Binding-site contacts:
Ligand atom C13 contacts residue GLN95 of chain 1.A at 3.7 Å.
Ligand atom O2 contacts residue ASP50 of chain 1.B at 2.5 Å (salt-bridge).
Ligand atom C9 contacts residue GLY106 of chain 1.B at 3.7 Å.
Ligand atom C10 contacts residue GLY105 of chain 1.B at 3.9 Å.
Ligand atom C9 contacts residue GLY105 of chain 1.B at 4.1 Å.
Ligand atom C8 contacts residue ALA99 of chain 1.B at 3.9 Å (hydrophobic).
Ligand atom C5 contacts residue TRP109 of chain 1.B at 4.0 Å (hydrophobic).
Ligand atom C9 contacts residue ARG98 of chain 1.B at 4.0 Å.
Ligand atom C12 contacts residue ALA94 of chain 1.A at 4.0 Å (hydrophobic).
Ligand atom O1 contacts residue TYR41 of chain 1.A at 2.5 Å (h-bond).
Ligand atom C1 contacts residue PHE103 of chain 1.A at 4.1 Å (hydrophobic).
Ligand atom C14 contacts residue ASN96 of chain 1.A at 4.0 Å.
Ligand atom C4 contacts residue TRP109 of chain 1.B at 3.8 Å (hydrophobic).
Ligand atom C12 contacts residue GLN95 of chain 1.A at 4.1 Å.
Ligand atom C8 contacts residue ALA97 of chain 1.B at 3.6 Å (hydrophobic).
Ligand atom C5 contacts residue TYR41 of chain 1.A at 3.5 Å (hydrophobic).
Ligand atom C4 contacts residue VAL37 of chain 1.B at 3.8 Å (hydrophobic).
Ligand atom C12 contacts residue ASN96 of chain 1.A at 3.8 Å.
Ligand atom C13 contacts residue ASN96 of chain 1.A at 4.2 Å.
Ligand atom C2 contacts residue TRP47 of chain 1.B at 3.6 Å (hydrophobic).
Ligand atom C3 contacts residue TRP47 of chain 1.B at 3.8 Å (hydrophobic).
Ligand atom C13 contacts residue TYR101 of chain 1.A at 3.7 Å (hydrophobic).
Ligand atom C8 contacts residue GLY35 of chain 1.B at 3.6 Å.
Ligand atom C1 contacts residue TYR41 of chain 1.A at 4.1 Å (hydrophobic).
Ligand atom O2 contacts residue TYR101 of chain 1.A at 3.2 Å.
Ligand atom C4 contacts residue ALA97 of chain 1.B at 4.0 Å (hydrophobic).
Ligand atom C10 contacts residue ALA99 of chain 1.B at 4.0 Å (hydrophobic).
Ligand atom C3 contacts residue VAL37 of chain 1.B at 3.6 Å (hydrophobic).
Ligand atom O1 contacts residue GLY105 of chain 1.B at 4.2 Å.
Ligand atom C6 contacts residue ALA99 of chain 1.B at 4.2 Å (hydrophobic).
Ligand atom C7 contacts residue GLY35 of chain 1.B at 3.8 Å.
Ligand atom O3 contacts residue ASN96 of chain 1.A at 2.9 Å (h-bond).
Ligand atom C12 contacts residue TYR39 of chain 1.A at 3.5 Å (hydrophobic).
Ligand atom C11 contacts residue TYR41 of chain 1.A at 3.6 Å (hydrophobic).
Ligand atom C10 contacts residue GLY106 of chain 1.B at 3.9 Å.
Ligand atom C9 contacts residue ALA99 of chain 1.B at 3.8 Å (hydrophobic).
Ligand atom C3 contacts residue GLY35 of chain 1.B at 4.1 Å.
Ligand atom C14 contacts residue ASP50 of chain 1.B at 3.5 Å.
Ligand atom C6 contacts residue ASP50 of chain 1.B at 3.9 Å.
Ligand atom C7 contacts residue ASP50 of chain 1.B at 3.5 Å.

Sequence of chain 1.B:
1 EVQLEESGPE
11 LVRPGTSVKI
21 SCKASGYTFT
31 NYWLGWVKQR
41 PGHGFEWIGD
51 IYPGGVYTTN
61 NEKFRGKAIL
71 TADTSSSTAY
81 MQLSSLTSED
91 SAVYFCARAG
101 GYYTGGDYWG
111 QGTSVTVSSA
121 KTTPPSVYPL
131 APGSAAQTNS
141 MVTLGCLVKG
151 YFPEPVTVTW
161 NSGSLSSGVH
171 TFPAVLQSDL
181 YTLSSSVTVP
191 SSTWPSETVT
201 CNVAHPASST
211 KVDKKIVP

A small-molecule ligand and the protein it binds are described below.
Small molecule (SMILES): CN(C)C(=O)C12[C@H]3[C@H]4[C@H]5[C@@H]1[Fe]45321678[C@@H]2[C@H]1[C@H]6C7(C(=O)O)[C@@H]28

Sequence of chain 1.A:
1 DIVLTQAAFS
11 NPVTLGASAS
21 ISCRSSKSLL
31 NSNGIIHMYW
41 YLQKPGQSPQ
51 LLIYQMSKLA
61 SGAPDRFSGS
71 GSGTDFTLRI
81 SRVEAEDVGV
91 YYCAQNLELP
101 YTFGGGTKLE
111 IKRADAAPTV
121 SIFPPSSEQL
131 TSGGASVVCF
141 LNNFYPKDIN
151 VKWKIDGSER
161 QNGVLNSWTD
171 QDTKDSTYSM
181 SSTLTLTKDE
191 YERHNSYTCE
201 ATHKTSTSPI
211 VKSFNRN